Sequence of chain 1.F:
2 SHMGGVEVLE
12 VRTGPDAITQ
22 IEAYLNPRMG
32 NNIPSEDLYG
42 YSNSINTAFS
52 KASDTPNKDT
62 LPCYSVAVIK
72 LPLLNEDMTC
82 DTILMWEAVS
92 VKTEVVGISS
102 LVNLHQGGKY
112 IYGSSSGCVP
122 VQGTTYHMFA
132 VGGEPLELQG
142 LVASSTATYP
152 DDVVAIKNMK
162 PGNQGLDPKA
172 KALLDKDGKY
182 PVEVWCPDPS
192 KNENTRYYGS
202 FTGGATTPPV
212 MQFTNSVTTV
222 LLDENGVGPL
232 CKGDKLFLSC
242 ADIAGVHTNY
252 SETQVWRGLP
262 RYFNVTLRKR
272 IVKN

Sequence of chain 1.J:
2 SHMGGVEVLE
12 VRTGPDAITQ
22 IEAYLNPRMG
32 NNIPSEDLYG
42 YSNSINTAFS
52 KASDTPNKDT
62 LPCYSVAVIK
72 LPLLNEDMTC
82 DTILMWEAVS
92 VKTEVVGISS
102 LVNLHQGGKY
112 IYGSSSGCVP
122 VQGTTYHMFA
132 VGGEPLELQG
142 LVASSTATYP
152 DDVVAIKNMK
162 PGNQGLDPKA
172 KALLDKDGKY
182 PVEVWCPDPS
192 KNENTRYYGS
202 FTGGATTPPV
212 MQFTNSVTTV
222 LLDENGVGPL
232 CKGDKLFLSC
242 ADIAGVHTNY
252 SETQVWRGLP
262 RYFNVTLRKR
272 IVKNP

Binding-site contacts:
Ligand atom O6 contacts residue TYR251 of chain 1.J at 3.8 Å.
Ligand atom C11 contacts residue GLN107 of chain 1.J at 3.9 Å.
Ligand atom O1A contacts residue TYR251 of chain 1.J at 3.8 Å.
Ligand atom O7 contacts residue LYS52 of chain 1.F at 3.6 Å.
Ligand atom O1B contacts residue GLY109 of chain 1.J at 3.9 Å.
Ligand atom N5 contacts residue ASN250 of chain 1.J at 2.9 Å (h-bond).
Ligand atom O4 contacts residue GLY108 of chain 1.J at 2.7 Å (h-bond).
Ligand atom C11 contacts residue VAL256 of chain 1.J at 3.9 Å (hydrophobic).
Ligand atom C6 contacts residue ASN250 of chain 1.J at 3.5 Å.
Ligand atom C11 contacts residue LEU39 of chain 1.J at 3.9 Å (hydrophobic).
Ligand atom O1B contacts residue ASN250 of chain 1.J at 3.6 Å.
Ligand atom O8 contacts residue ASN250 of chain 1.J at 3.5 Å (h-bond).
Ligand atom C4 contacts residue ASN250 of chain 1.J at 3.5 Å.
Ligand atom C2 contacts residue LYS52 of chain 1.F at 3.6 Å.
Ligand atom O4 contacts residue HIS248 of chain 1.J at 3.5 Å.
Ligand atom N5 contacts residue HIS248 of chain 1.J at 4.0 Å.
Ligand atom C4 contacts residue HIS248 of chain 1.J at 3.9 Å.
Ligand atom O1B contacts residue TYR251 of chain 1.J at 2.9 Å (h-bond).
Ligand atom C10 contacts residue GLN107 of chain 1.J at 3.7 Å.
Ligand atom O2 contacts residue LYS52 of chain 1.F at 3.1 Å (salt-bridge).
Ligand atom C2 contacts residue SER51 of chain 1.F at 3.6 Å.
Ligand atom C10 contacts residue LEU39 of chain 1.J at 3.8 Å (hydrophobic).
Ligand atom O10 contacts residue LYS52 of chain 1.F at 3.9 Å.
Ligand atom O1A contacts residue ASN250 of chain 1.J at 3.2 Å.
Ligand atom C11 contacts residue HIS248 of chain 1.J at 3.7 Å.
Ligand atom C4 contacts residue GLY108 of chain 1.J at 3.2 Å.
Ligand atom C1 contacts residue ASN250 of chain 1.J at 3.6 Å.
Ligand atom O4 contacts residue GLN107 of chain 1.J at 3.6 Å.
Ligand atom O10 contacts residue LEU39 of chain 1.J at 3.7 Å.
Ligand atom C5 contacts residue ASN250 of chain 1.J at 3.5 Å.
Ligand atom O2 contacts residue SER51 of chain 1.F at 3.8 Å.
Ligand atom C11 contacts residue TYR42 of chain 1.J at 3.5 Å (hydrophobic).
Ligand atom O10 contacts residue GLN107 of chain 1.J at 3.4 Å (h-bond).
Ligand atom O1B contacts residue GLY108 of chain 1.J at 4.0 Å.
Ligand atom C3 contacts residue GLY108 of chain 1.J at 3.5 Å.
Ligand atom O6 contacts residue LYS52 of chain 1.F at 3.9 Å.
Ligand atom O3 contacts residue LYS52 of chain 1.F at 3.5 Å (salt-bridge).
Ligand atom C10 contacts residue ASN250 of chain 1.J at 3.9 Å.
Ligand atom O4 contacts residue SER51 of chain 1.F at 3.6 Å.
Ligand atom C1 contacts residue TYR251 of chain 1.J at 3.8 Å (hydrophobic).

The small molecule below binds the protein below.
Small molecule (SMILES): CC(=O)N[C@H]1[C@H]([C@H](O)[C@H](O)CO)O[C@@](O[C@H]2[C@@H](O)[C@@H](CO)O[C@@H](O[C@H]3[C@H](O)[C@@H](O)[C@H](O)O[C@@H]3CO)[C@@H]2O)(C(=O)O)C[C@@H]1O